Sequence of chain 55.G:
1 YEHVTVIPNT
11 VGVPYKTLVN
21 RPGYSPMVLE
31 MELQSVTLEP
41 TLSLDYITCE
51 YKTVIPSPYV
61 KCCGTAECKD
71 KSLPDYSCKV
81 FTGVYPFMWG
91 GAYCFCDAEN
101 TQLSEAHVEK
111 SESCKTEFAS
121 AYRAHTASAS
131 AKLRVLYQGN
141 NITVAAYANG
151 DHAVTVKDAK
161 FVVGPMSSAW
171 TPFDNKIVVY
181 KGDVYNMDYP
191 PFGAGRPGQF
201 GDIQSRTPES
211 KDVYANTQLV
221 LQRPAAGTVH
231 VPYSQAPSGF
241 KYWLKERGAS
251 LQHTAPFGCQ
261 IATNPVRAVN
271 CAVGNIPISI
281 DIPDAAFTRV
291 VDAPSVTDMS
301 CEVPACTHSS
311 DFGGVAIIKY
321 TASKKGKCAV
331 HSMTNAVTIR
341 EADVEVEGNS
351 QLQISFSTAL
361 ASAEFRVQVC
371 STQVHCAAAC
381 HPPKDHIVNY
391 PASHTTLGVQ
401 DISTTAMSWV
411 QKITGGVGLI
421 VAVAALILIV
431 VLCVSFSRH

The small molecule below binds the protein below.
Small molecule (SMILES): CC(=O)N[C@@H]1[C@@H](O)[C@H](O)[C@@H](CO)O[C@H]1O

Sequence of chain 55.H:
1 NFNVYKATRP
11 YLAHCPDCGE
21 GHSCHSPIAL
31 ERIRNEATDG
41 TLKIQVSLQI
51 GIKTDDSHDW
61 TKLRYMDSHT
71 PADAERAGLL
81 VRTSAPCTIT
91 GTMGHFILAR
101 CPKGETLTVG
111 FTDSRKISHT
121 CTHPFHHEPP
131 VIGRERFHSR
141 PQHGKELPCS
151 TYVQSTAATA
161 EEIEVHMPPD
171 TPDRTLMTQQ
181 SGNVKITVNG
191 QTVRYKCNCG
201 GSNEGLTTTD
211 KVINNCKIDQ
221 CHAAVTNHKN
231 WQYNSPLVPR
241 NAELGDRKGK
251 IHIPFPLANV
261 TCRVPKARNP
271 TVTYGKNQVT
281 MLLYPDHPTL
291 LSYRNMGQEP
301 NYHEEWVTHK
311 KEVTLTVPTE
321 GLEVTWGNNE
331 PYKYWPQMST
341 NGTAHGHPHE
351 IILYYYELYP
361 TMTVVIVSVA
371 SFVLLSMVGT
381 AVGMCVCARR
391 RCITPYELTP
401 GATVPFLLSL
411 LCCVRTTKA

Binding-site contacts:
Ligand atom C3 contacts residue ASN259 of chain 55.H at 3.8 Å.
Ligand atom O5 contacts residue THR116 of chain 55.G at 3.9 Å.
Ligand atom O7 contacts residue ASN259 of chain 55.H at 2.9 Å (h-bond).
Ligand atom O6 contacts residue THR116 of chain 55.G at 3.3 Å.
Ligand atom N2 contacts residue ASN259 of chain 55.H at 2.9 Å (h-bond).
Ligand atom O6 contacts residue LYS115 of chain 55.G at 4.2 Å.
Ligand atom C5 contacts residue THR116 of chain 55.G at 4.5 Å.
Ligand atom C8 contacts residue ASN259 of chain 55.H at 4.4 Å.
Ligand atom C5 contacts residue ASN259 of chain 55.H at 3.6 Å.
Ligand atom C7 contacts residue ASN259 of chain 55.H at 3.1 Å.
Ligand atom C6 contacts residue THR116 of chain 55.G at 3.8 Å.
Ligand atom O7 contacts residue LYS181 of chain 55.G at 4.2 Å.
Ligand atom C6 contacts residue LYS115 of chain 55.G at 4.1 Å.
Ligand atom C2 contacts residue ASN259 of chain 55.H at 2.4 Å.
Ligand atom C4 contacts residue ASN259 of chain 55.H at 4.2 Å.
Ligand atom C1 contacts residue ASN259 of chain 55.H at 1.4 Å.
Ligand atom O5 contacts residue ASN259 of chain 55.H at 2.3 Å (h-bond).